Sequence of chain 1.A:
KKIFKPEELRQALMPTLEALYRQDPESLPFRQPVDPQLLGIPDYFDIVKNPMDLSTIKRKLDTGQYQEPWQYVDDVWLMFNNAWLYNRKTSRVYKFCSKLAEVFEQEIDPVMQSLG

Binding-site contacts:
Ligand atom O2 contacts residue ASN90 of chain 1.A at 3.1 Å (h-bond).
Ligand atom C16 contacts residue ARG95 of chain 1.A at 3.8 Å.
Ligand atom N contacts residue LEU42 of chain 1.A at 3.8 Å.
Ligand atom C15 contacts residue ARG95 of chain 1.A at 4.0 Å.
Ligand atom N3 contacts residue ASN90 of chain 1.A at 3.2 Å (h-bond).
Ligand atom C1 contacts residue VAL37 of chain 1.A at 3.5 Å (hydrophobic).
Ligand atom C21 contacts residue PRO32 of chain 1.A at 3.5 Å (hydrophobic).
Ligand atom C2 contacts residue VAL37 of chain 1.A at 3.8 Å (hydrophobic).
Ligand atom C3 contacts residue LEU42 of chain 1.A at 4.0 Å (hydrophobic).
Ligand atom C contacts residue VAL37 of chain 1.A at 3.9 Å (hydrophobic).
Ligand atom C contacts residue PRO32 of chain 1.A at 3.4 Å (hydrophobic).
Ligand atom C27 contacts residue TYR89 of chain 1.A at 3.9 Å (hydrophobic).
Ligand atom C27 contacts residue ASN90 of chain 1.A at 3.6 Å.
Ligand atom C8 contacts residue LEU42 of chain 1.A at 3.9 Å (hydrophobic).
Ligand atom N3 contacts residue VAL37 of chain 1.A at 3.7 Å.
Ligand atom C4 contacts residue PRO32 of chain 1.A at 3.4 Å (hydrophobic).
Ligand atom CL contacts residue PHE99 of chain 1.A at 3.6 Å.
Ligand atom C17 contacts residue ARG95 of chain 1.A at 3.5 Å.
Ligand atom C21 contacts residue LEU31 of chain 1.A at 4.0 Å (hydrophobic).
Ligand atom CL contacts residue PRO32 of chain 1.A at 3.6 Å.
Ligand atom C26 contacts residue ASN90 of chain 1.A at 3.5 Å.
Ligand atom C12 contacts residue ARG95 of chain 1.A at 3.7 Å.
Ligand atom CL contacts residue VAL96 of chain 1.A at 3.8 Å.
Ligand atom C27 contacts residue ILE44 of chain 1.A at 3.5 Å (hydrophobic).
Ligand atom N1 contacts residue LEU42 of chain 1.A at 3.6 Å.
Ligand atom C9 contacts residue LEU42 of chain 1.A at 3.6 Å (hydrophobic).
Ligand atom C5 contacts residue PRO32 of chain 1.A at 3.6 Å (hydrophobic).
Ligand atom O2 contacts residue TYR89 of chain 1.A at 3.9 Å.
Ligand atom C6 contacts residue LEU42 of chain 1.A at 3.9 Å (hydrophobic).
Ligand atom C18 contacts residue LEU31 of chain 1.A at 3.6 Å (hydrophobic).
Ligand atom C7 contacts residue LEU42 of chain 1.A at 3.9 Å (hydrophobic).
Ligand atom C13 contacts residue ARG95 of chain 1.A at 3.9 Å.
Ligand atom O contacts residue PHE99 of chain 1.A at 3.7 Å.
Ligand atom C8 contacts residue VAL96 of chain 1.A at 3.6 Å (hydrophobic).
Ligand atom C1 contacts residue VAL96 of chain 1.A at 3.7 Å (hydrophobic).
Ligand atom O2 contacts residue TYR47 of chain 1.A at 3.6 Å.
Ligand atom C contacts residue PHE33 of chain 1.A at 3.9 Å (hydrophobic).
Ligand atom CL contacts residue ARG95 of chain 1.A at 3.5 Å.
Ligand atom C contacts residue VAL96 of chain 1.A at 3.8 Å (hydrophobic).
Ligand atom C11 contacts residue ARG95 of chain 1.A at 3.7 Å.

The small molecule below binds the protein below.
Small molecule (SMILES): COc1ccc(CCc2nc3cc(-c4c(C)noc4C)ccc3n2C[C@H](C)N2CCOCC2)cc1Cl